A protein and the small-molecule ligand that binds it are described below.
Small molecule (SMILES): CC(=O)O[C@H]1C(=O)[C@@]2(C)[C@H]([C@H](OC(=O)c3ccccc3)[C@]3(O)C[C@H](OC(=O)[C@H](O)[C@@H](NC(=O)c4ccccc4)c4ccccc4)C(C)=C1C3(C)C)[C@]1(OC(C)=O)CO[C@@H]1C[C@@H]2O

Binding-site contacts:
Ligand atom C07 contacts residue LEU215 of chain 1.VA at 3.5 Å (hydrophobic).
Ligand atom C40 contacts residue SER234 of chain 1.VA at 3.0 Å.
Ligand atom C09 contacts residue HIS227 of chain 1.VA at 3.5 Å.
Ligand atom C05 contacts residue LEU215 of chain 1.VA at 3.8 Å (hydrophobic).
Ligand atom C32 contacts residue VAL23 of chain 1.VA at 3.5 Å (hydrophobic).
Ligand atom C17 contacts residue LEU361 of chain 1.VA at 3.9 Å (hydrophobic).
Ligand atom C14 contacts residue THR274 of chain 1.VA at 3.7 Å.
Ligand atom C41 contacts residue VAL23 of chain 1.VA at 3.5 Å (hydrophobic).
Ligand atom O14 contacts residue HIS227 of chain 1.VA at 2.9 Å (h-bond).
Ligand atom O13 contacts residue LYS359 of chain 1.VA at 2.7 Å (salt-bridge).
Ligand atom O13 contacts residue GLY360 of chain 1.VA at 3.2 Å (h-bond).
Ligand atom C44 contacts residue GLY360 of chain 1.VA at 3.6 Å.
Ligand atom C07 contacts residue LEU228 of chain 1.VA at 3.4 Å (hydrophobic).
Ligand atom C44 contacts residue LEU361 of chain 1.VA at 3.8 Å (hydrophobic).
Ligand atom C07 contacts residue HIS227 of chain 1.VA at 3.6 Å.
Ligand atom O13 contacts residue PRO358 of chain 1.VA at 3.5 Å.
Ligand atom C31 contacts residue LYS359 of chain 1.VA at 3.8 Å.
Ligand atom C08 contacts residue LEU215 of chain 1.VA at 3.7 Å (hydrophobic).
Ligand atom C27 contacts residue GLY360 of chain 1.VA at 3.8 Å.
Ligand atom C06 contacts residue LEU215 of chain 1.VA at 3.6 Å (hydrophobic).
Ligand atom C08 contacts residue HIS227 of chain 1.VA at 3.2 Å.
Ligand atom C42 contacts residue VAL23 of chain 1.VA at 3.8 Å (hydrophobic).
Ligand atom C19 contacts residue THR274 of chain 1.VA at 3.3 Å.
Ligand atom O06 contacts residue THR274 of chain 1.VA at 3.0 Å (h-bond).
Ligand atom N01 contacts residue LYS359 of chain 1.VA at 3.9 Å.
Ligand atom C32 contacts residue LYS359 of chain 1.VA at 3.3 Å.
Ligand atom C08 contacts residue LEU228 of chain 1.VA at 3.6 Å (hydrophobic).
Ligand atom C30 contacts residue HIS227 of chain 1.VA at 3.9 Å.
Ligand atom C16 contacts residue THR274 of chain 1.VA at 3.5 Å.
Ligand atom C14 contacts residue LEU215 of chain 1.VA at 3.9 Å (hydrophobic).
Ligand atom C42 contacts residue LYS359 of chain 1.VA at 3.5 Å.
Ligand atom C40 contacts residue VAL23 of chain 1.VA at 3.8 Å (hydrophobic).
Ligand atom C39 contacts residue ALA231 of chain 1.VA at 3.5 Å (hydrophobic).
Ligand atom C33 contacts residue LYS359 of chain 1.VA at 3.6 Å.
Ligand atom O05 contacts residue LEU361 of chain 1.VA at 3.3 Å.
Ligand atom O12 contacts residue GLY360 of chain 1.VA at 3.4 Å (h-bond).
Ligand atom C47 contacts residue ARG276 of chain 1.VA at 3.3 Å.
Ligand atom O07 contacts residue THR274 of chain 1.VA at 3.9 Å.
Ligand atom C41 contacts residue SER234 of chain 1.VA at 3.5 Å.
Ligand atom O07 contacts residue GLN279 of chain 1.VA at 3.4 Å.

Sequence of chain 1.VA:
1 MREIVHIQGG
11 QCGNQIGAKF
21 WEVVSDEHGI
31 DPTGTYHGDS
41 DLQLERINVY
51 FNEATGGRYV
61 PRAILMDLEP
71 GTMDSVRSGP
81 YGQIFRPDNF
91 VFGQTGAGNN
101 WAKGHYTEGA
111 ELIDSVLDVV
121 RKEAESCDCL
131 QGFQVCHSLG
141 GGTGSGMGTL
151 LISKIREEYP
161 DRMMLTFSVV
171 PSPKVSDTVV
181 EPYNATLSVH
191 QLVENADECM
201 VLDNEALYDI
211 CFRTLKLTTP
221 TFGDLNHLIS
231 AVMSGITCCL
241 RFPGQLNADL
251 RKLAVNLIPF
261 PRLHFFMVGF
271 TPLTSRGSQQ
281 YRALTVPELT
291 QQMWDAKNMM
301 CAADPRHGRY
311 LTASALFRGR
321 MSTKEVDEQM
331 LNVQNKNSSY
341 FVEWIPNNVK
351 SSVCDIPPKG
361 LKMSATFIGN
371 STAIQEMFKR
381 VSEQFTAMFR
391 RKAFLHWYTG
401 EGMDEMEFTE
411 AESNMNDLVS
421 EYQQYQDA